Binding-site contacts:
Ligand atom O1 contacts residue PHE294 of chain 1.B at 3.8 Å.
Ligand atom O5 contacts residue NI1 of chain 1.H at 2.3 Å (h-bond).
Ligand atom O1 contacts residue ARG192 of chain 1.B at 2.8 Å (salt-bridge).
Ligand atom C5 contacts residue SER290 of chain 1.B at 3.5 Å.
Ligand atom C5 contacts residue TYR196 of chain 1.B at 3.7 Å (hydrophobic).
Ligand atom C2 contacts residue HIS216 of chain 1.B at 4.0 Å.
Ligand atom C4 contacts residue LEU225 of chain 1.B at 3.8 Å (hydrophobic).
Ligand atom C1 contacts residue HIS216 of chain 1.B at 3.8 Å.
Ligand atom O3 contacts residue ARG288 of chain 1.B at 2.9 Å (salt-bridge).
Ligand atom C2 contacts residue NI1 of chain 1.H at 2.9 Å.
Ligand atom O2 contacts residue ARG192 of chain 1.B at 3.9 Å.
Ligand atom O4 contacts residue LEU233 of chain 1.B at 3.9 Å.
Ligand atom C5 contacts residue ARG288 of chain 1.B at 3.5 Å.
Ligand atom O4 contacts residue SER290 of chain 1.B at 3.9 Å.
Ligand atom C5 contacts residue VAL275 of chain 1.B at 3.5 Å (hydrophobic).
Ligand atom O5 contacts residue HIS273 of chain 1.B at 3.2 Å (h-bond).
Ligand atom C4 contacts residue LEU233 of chain 1.B at 4.0 Å (hydrophobic).
Ligand atom C1 contacts residue NI1 of chain 1.H at 2.9 Å.
Ligand atom O3 contacts residue TYR196 of chain 1.B at 2.8 Å (h-bond).
Ligand atom O4 contacts residue ARG288 of chain 1.B at 2.7 Å (salt-bridge).
Ligand atom C3 contacts residue TYR196 of chain 1.B at 3.7 Å (hydrophobic).
Ligand atom O5 contacts residue HIS216 of chain 1.B at 3.3 Å (h-bond).
Ligand atom O3 contacts residue VAL275 of chain 1.B at 3.8 Å.
Ligand atom O2 contacts residue FYU1 of chain 1.K at 3.1 Å (h-bond).
Ligand atom O2 contacts residue ASP218 of chain 1.B at 3.3 Å (salt-bridge).
Ligand atom C1 contacts residue FYU1 of chain 1.K at 4.0 Å.
Ligand atom O2 contacts residue NI1 of chain 1.H at 2.1 Å (h-bond).
Ligand atom O4 contacts residue VAL275 of chain 1.B at 3.9 Å.
Ligand atom C4 contacts residue VAL275 of chain 1.B at 3.7 Å (hydrophobic).
Ligand atom O1 contacts residue LEU194 of chain 1.B at 3.7 Å.
Ligand atom O3 contacts residue SER290 of chain 1.B at 2.7 Å (h-bond).
Ligand atom O2 contacts residue HIS216 of chain 1.B at 3.2 Å (h-bond).
Ligand atom C3 contacts residue LEU225 of chain 1.B at 4.0 Å (hydrophobic).
Ligand atom O4 contacts residue LEU225 of chain 1.B at 3.3 Å.
Ligand atom O2 contacts residue PHE294 of chain 1.B at 3.4 Å.
Ligand atom C1 contacts residue PHE294 of chain 1.B at 3.9 Å (hydrophobic).
Ligand atom C1 contacts residue ARG192 of chain 1.B at 3.7 Å.
Ligand atom O3 contacts residue LEU194 of chain 1.B at 3.8 Å.
Ligand atom C5 contacts residue LEU225 of chain 1.B at 3.8 Å (hydrophobic).
Ligand atom C3 contacts residue LEU194 of chain 1.B at 3.7 Å (hydrophobic).

Sequence of chain 1.B:
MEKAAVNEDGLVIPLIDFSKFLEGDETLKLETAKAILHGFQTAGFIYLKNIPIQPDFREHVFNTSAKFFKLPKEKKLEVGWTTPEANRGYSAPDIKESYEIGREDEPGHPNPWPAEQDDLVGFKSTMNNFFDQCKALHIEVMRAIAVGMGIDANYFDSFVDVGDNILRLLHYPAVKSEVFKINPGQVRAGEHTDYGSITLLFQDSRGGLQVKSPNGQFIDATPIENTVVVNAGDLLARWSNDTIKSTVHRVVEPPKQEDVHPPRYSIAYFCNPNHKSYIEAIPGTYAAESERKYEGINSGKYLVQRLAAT

A small-molecule ligand and the protein it binds are described below.
Small molecule (SMILES): O=C(O)CCC(=O)C(=O)O